Sequence of chain 1.B:
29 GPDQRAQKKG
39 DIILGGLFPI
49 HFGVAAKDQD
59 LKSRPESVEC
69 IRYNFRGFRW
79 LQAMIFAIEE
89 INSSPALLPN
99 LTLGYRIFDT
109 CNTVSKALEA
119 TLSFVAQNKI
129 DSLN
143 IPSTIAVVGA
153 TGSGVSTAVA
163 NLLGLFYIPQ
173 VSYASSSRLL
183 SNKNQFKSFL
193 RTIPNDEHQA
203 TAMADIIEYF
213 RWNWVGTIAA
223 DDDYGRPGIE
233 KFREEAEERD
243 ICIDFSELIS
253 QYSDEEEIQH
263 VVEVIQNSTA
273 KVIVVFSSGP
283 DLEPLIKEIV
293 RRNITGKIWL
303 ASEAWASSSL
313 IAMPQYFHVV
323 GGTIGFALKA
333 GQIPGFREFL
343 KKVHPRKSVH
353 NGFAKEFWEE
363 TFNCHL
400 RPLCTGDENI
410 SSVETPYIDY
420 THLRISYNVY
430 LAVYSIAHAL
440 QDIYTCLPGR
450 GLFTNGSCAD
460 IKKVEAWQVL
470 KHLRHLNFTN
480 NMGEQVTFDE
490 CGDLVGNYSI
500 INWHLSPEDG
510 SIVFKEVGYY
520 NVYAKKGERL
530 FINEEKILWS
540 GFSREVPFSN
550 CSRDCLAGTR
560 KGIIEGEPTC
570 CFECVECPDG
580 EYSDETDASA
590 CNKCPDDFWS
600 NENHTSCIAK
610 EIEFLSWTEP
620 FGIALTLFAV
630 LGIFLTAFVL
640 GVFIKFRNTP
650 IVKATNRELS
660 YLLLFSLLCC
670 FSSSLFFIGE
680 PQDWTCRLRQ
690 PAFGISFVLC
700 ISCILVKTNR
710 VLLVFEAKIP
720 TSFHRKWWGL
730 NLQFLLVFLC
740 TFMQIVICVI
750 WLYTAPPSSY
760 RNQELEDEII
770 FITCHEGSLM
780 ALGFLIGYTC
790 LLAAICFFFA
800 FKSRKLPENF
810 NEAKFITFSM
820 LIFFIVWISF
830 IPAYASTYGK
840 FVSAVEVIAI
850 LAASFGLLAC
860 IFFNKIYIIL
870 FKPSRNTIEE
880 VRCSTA

A small-molecule ligand and the protein it binds are described below.
Small molecule (SMILES): CC(=O)N[C@@H]1[C@@H](O)[C@H](O)[C@@H](CO)O[C@H]1O

Binding-site contacts:
Ligand atom C7 contacts residue ASN269 of chain 1.B at 3.1 Å.
Ligand atom O7 contacts residue ASN269 of chain 1.B at 3.2 Å (h-bond).
Ligand atom C8 contacts residue VAL266 of chain 1.B at 3.8 Å (hydrophobic).
Ligand atom N2 contacts residue GLU265 of chain 1.B at 3.7 Å.
Ligand atom N2 contacts residue ASN269 of chain 1.B at 2.8 Å (h-bond).
Ligand atom C1 contacts residue ASN269 of chain 1.B at 1.4 Å.
Ligand atom C8 contacts residue HIS262 of chain 1.B at 4.2 Å.
Ligand atom C2 contacts residue ASN269 of chain 1.B at 2.5 Å.
Ligand atom C4 contacts residue ASN269 of chain 1.B at 4.3 Å.
Ligand atom C8 contacts residue ASN269 of chain 1.B at 4.2 Å.
Ligand atom C3 contacts residue ASN269 of chain 1.B at 3.8 Å.
Ligand atom C8 contacts residue GLU265 of chain 1.B at 3.6 Å.
Ligand atom C5 contacts residue ASN269 of chain 1.B at 3.7 Å.
Ligand atom C7 contacts residue GLU265 of chain 1.B at 4.2 Å.
Ligand atom O5 contacts residue ASN269 of chain 1.B at 2.5 Å (h-bond).